Binding-site contacts:
Ligand atom O5 contacts residue ASN657 of chain 1.A at 2.3 Å (h-bond).
Ligand atom C8 contacts residue HIS655 of chain 1.A at 3.9 Å.
Ligand atom C4 contacts residue ASN657 of chain 1.A at 4.3 Å.
Ligand atom N2 contacts residue ASN657 of chain 1.A at 3.0 Å (h-bond).
Ligand atom C7 contacts residue ASN657 of chain 1.A at 3.4 Å.
Ligand atom C3 contacts residue ASN657 of chain 1.A at 3.9 Å.
Ligand atom C5 contacts residue ASN657 of chain 1.A at 3.6 Å.
Ligand atom C2 contacts residue ASN657 of chain 1.A at 2.5 Å.
Ligand atom C1 contacts residue ASN657 of chain 1.A at 1.4 Å.
Ligand atom O7 contacts residue ASN657 of chain 1.A at 3.5 Å (h-bond).

This small molecule binds to this protein.
Small molecule (SMILES): CC(=O)N[C@@H]1[C@@H](O)[C@H](O)[C@@H](CO)O[C@H]1O

Sequence of chain 1.A:
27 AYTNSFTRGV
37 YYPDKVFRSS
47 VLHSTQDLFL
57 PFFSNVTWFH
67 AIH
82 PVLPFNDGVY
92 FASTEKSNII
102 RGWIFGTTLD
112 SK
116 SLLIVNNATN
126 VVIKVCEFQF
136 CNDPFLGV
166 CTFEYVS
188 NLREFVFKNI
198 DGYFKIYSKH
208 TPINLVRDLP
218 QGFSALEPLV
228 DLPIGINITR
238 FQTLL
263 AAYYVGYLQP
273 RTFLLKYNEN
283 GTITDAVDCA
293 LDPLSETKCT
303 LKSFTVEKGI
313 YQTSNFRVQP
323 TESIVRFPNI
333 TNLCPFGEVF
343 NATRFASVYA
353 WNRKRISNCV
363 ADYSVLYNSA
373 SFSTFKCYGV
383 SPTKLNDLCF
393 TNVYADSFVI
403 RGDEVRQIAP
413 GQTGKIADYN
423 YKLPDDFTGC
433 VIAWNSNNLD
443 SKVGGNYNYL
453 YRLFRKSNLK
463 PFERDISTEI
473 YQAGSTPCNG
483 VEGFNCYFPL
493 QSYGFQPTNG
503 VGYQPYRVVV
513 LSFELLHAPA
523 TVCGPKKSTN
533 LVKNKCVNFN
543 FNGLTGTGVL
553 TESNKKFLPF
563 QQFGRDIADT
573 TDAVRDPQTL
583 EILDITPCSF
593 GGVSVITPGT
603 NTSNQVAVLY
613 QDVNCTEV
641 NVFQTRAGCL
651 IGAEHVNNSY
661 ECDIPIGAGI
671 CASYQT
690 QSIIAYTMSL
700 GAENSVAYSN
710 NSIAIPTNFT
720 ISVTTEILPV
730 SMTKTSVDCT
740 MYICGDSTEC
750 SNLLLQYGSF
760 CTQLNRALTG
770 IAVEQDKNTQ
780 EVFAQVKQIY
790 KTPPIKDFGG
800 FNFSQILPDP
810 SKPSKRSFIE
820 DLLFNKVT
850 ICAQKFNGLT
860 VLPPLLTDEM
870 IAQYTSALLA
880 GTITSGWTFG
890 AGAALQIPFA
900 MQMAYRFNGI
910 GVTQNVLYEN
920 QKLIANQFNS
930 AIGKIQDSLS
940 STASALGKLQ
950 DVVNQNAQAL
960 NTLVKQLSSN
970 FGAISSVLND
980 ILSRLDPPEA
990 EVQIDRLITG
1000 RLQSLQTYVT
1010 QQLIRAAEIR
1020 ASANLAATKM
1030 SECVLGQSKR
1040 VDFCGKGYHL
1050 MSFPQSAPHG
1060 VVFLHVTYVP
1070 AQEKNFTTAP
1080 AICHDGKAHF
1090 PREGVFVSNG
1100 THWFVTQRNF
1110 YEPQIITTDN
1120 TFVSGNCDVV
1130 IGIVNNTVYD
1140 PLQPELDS